This small molecule binds to this protein.
Small molecule (SMILES): CC(=O)N[C@H]1[C@H](O[C@H]2[C@H](O)[C@@H](NC(C)=O)CO[C@@H]2CO)O[C@H](CO)[C@@H](O[C@@H]2O[C@H](CO)[C@@H](O)[C@H](O)[C@@H]2O)[C@@H]1O

Sequence of chain 1.B:
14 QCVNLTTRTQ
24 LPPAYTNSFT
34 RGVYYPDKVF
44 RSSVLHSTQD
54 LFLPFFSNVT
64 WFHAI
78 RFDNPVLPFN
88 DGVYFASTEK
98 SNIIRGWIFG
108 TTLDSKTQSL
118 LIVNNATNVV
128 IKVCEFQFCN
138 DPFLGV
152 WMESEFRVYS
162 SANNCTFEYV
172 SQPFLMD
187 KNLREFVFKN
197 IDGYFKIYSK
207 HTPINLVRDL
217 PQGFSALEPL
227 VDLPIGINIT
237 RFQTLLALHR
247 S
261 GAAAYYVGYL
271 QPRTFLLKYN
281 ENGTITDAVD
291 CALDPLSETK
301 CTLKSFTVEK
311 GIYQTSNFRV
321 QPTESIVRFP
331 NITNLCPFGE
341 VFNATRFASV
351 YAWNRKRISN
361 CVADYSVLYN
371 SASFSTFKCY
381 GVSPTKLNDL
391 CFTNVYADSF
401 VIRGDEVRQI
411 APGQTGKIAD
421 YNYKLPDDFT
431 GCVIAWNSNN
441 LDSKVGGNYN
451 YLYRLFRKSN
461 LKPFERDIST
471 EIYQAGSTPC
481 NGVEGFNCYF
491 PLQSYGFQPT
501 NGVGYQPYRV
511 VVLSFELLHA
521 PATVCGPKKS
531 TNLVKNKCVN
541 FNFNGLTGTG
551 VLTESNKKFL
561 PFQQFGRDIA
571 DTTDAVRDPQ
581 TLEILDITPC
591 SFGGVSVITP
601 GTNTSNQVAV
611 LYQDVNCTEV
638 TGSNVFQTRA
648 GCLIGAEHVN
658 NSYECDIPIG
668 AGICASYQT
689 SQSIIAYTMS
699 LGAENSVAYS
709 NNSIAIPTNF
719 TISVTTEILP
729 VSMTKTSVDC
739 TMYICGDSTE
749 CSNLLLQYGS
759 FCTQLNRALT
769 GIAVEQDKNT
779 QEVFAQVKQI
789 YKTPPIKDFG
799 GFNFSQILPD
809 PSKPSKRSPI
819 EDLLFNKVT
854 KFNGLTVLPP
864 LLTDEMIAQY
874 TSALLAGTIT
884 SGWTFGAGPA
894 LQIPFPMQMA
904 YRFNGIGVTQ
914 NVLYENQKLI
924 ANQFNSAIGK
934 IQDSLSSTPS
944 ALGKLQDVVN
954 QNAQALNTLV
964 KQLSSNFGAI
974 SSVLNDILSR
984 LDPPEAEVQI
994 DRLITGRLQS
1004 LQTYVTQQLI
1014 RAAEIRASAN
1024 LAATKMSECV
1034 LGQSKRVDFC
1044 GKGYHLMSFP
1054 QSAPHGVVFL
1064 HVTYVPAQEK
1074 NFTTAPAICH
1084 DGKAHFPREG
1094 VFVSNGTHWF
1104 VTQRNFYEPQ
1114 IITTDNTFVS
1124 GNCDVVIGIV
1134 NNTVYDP

Binding-site contacts:
Ligand atom C8 contacts residue GLY339 of chain 1.B at 4.2 Å.
Ligand atom C2 contacts residue VAL367 of chain 1.B at 4.5 Å (hydrophobic).
Ligand atom C2 contacts residue ASN343 of chain 1.B at 2.4 Å.
Ligand atom C5 contacts residue SER373 of chain 1.B at 3.9 Å.
Ligand atom C8 contacts residue VAL367 of chain 1.B at 3.8 Å (hydrophobic).
Ligand atom O7 contacts residue ASN370 of chain 1.B at 4.0 Å.
Ligand atom C4 contacts residue SER371 of chain 1.B at 3.9 Å.
Ligand atom C7 contacts residue SER371 of chain 1.B at 3.9 Å.
Ligand atom O6 contacts residue SER373 of chain 1.B at 4.0 Å.
Ligand atom C8 contacts residue ASN370 of chain 1.B at 4.4 Å.
Ligand atom C4 contacts residue ASN343 of chain 1.B at 4.2 Å.
Ligand atom C5 contacts residue ASN343 of chain 1.B at 3.6 Å.
Ligand atom N2 contacts residue LEU368 of chain 1.B at 4.3 Å.
Ligand atom O5 contacts residue SER373 of chain 1.B at 3.9 Å.
Ligand atom C7 contacts residue ASN343 of chain 1.B at 3.1 Å.
Ligand atom C6 contacts residue SER371 of chain 1.B at 4.4 Å.
Ligand atom C8 contacts residue ASN343 of chain 1.B at 4.3 Å.
Ligand atom C3 contacts residue SER371 of chain 1.B at 3.8 Å.
Ligand atom N2 contacts residue ASN343 of chain 1.B at 2.8 Å (h-bond).
Ligand atom O5 contacts residue ASN343 of chain 1.B at 2.4 Å (h-bond).
Ligand atom O7 contacts residue SER371 of chain 1.B at 3.6 Å.
Ligand atom O3 contacts residue VAL367 of chain 1.B at 3.8 Å.
Ligand atom C5 contacts residue SER371 of chain 1.B at 3.7 Å.
Ligand atom C6 contacts residue SER373 of chain 1.B at 4.0 Å.
Ligand atom O6 contacts residue SER371 of chain 1.B at 3.2 Å (h-bond).
Ligand atom C1 contacts residue ASN343 of chain 1.B at 1.4 Å.
Ligand atom C3 contacts residue VAL367 of chain 1.B at 4.1 Å (hydrophobic).
Ligand atom N2 contacts residue VAL367 of chain 1.B at 3.6 Å.
Ligand atom C3 contacts residue ASN343 of chain 1.B at 3.8 Å.
Ligand atom C8 contacts residue SER371 of chain 1.B at 3.4 Å.
Ligand atom O7 contacts residue PHE342 of chain 1.B at 4.4 Å.
Ligand atom C7 contacts residue PHE342 of chain 1.B at 4.3 Å (hydrophobic).
Ligand atom C8 contacts residue PHE342 of chain 1.B at 3.9 Å (hydrophobic).
Ligand atom C7 contacts residue VAL367 of chain 1.B at 4.1 Å (hydrophobic).
Ligand atom C1 contacts residue LEU368 of chain 1.B at 4.4 Å (hydrophobic).
Ligand atom O7 contacts residue ASN343 of chain 1.B at 3.1 Å (h-bond).
Ligand atom C1 contacts residue SER373 of chain 1.B at 3.8 Å.
Ligand atom O4 contacts residue SER371 of chain 1.B at 3.5 Å.